Binding-site contacts:
Ligand atom C3 contacts residue ASN178 of chain 1.A at 3.8 Å.
Ligand atom C1 contacts residue ASN178 of chain 1.A at 1.5 Å.
Ligand atom C8 contacts residue SER176 of chain 1.B at 4.5 Å.
Ligand atom O5 contacts residue ASN178 of chain 1.A at 2.4 Å (h-bond).
Ligand atom C4 contacts residue SER179 of chain 1.B at 4.2 Å.
Ligand atom C6 contacts residue GLU175 of chain 1.B at 3.2 Å.
Ligand atom O5 contacts residue ARG144 of chain 1.B at 4.3 Å.
Ligand atom O4 contacts residue SER179 of chain 1.B at 3.1 Å (h-bond).
Ligand atom C5 contacts residue GLY152 of chain 1.A at 4.3 Å.
Ligand atom C4 contacts residue ARG144 of chain 1.B at 4.0 Å.
Ligand atom O7 contacts residue ASN178 of chain 1.A at 3.1 Å (h-bond).
Ligand atom O4 contacts residue GLU175 of chain 1.B at 2.7 Å (salt-bridge).
Ligand atom O4 contacts residue ARG144 of chain 1.B at 4.1 Å.
Ligand atom C4 contacts residue ASN178 of chain 1.A at 4.2 Å.
Ligand atom C3 contacts residue SER179 of chain 1.B at 4.3 Å.
Ligand atom C3 contacts residue SER176 of chain 1.B at 4.2 Å.
Ligand atom C5 contacts residue GLU175 of chain 1.B at 4.1 Å.
Ligand atom O5 contacts residue GLY152 of chain 1.A at 4.2 Å.
Ligand atom O3 contacts residue SER179 of chain 1.B at 3.8 Å.
Ligand atom C4 contacts residue GLU175 of chain 1.B at 4.0 Å.
Ligand atom C1 contacts residue GLY152 of chain 1.A at 4.3 Å.
Ligand atom C6 contacts residue ARG144 of chain 1.B at 3.5 Å.
Ligand atom C5 contacts residue ASN178 of chain 1.A at 3.7 Å.
Ligand atom N2 contacts residue ASN178 of chain 1.A at 3.0 Å (h-bond).
Ligand atom C8 contacts residue ASN178 of chain 1.A at 4.3 Å.
Ligand atom C5 contacts residue ARG144 of chain 1.B at 3.3 Å.
Ligand atom C2 contacts residue ASN178 of chain 1.A at 2.5 Å.
Ligand atom O3 contacts residue SER176 of chain 1.B at 2.8 Å.
Ligand atom C7 contacts residue ASN178 of chain 1.A at 3.2 Å.
Ligand atom O3 contacts residue GLU175 of chain 1.B at 4.2 Å.

This small molecule binds to this protein.
Small molecule (SMILES): CC(=O)N[C@H]1[C@H](O[C@H]2[C@H](O)[C@@H](NC(C)=O)CO[C@@H]2CO[C@@H]2O[C@@H](C)[C@@H](O)[C@@H](O)[C@@H]2O)O[C@H](CO)[C@@H](O[C@@H]2O[C@H](CO)[C@@H](O)[C@H](O)[C@@H]2O)[C@@H]1O

Sequence of chain 1.A:
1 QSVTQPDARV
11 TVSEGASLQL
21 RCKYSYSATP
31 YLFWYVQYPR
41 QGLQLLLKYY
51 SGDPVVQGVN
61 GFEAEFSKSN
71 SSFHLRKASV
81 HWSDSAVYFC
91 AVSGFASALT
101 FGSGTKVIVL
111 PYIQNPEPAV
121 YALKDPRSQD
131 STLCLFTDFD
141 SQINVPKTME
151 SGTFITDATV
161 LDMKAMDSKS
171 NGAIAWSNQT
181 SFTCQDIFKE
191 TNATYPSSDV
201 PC

Sequence of chain 1.B:
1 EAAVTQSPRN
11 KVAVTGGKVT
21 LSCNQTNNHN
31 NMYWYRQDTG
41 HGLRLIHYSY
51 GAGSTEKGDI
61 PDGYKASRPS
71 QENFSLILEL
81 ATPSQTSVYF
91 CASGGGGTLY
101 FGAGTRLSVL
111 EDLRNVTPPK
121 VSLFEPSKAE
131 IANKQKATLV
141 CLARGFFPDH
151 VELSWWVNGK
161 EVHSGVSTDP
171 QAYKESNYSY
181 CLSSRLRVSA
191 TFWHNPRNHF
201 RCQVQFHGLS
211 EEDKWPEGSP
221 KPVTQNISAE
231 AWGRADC